Binding-site contacts:
Ligand atom O3B contacts residue GLN161 of chain 1.A at 3.0 Å (h-bond).
Ligand atom C4 contacts residue PHE98 of chain 1.A at 3.6 Å (hydrophobic).
Ligand atom N3 contacts residue TYR157 of chain 1.A at 3.3 Å.
Ligand atom O6' contacts residue TYR364 of chain 1.A at 2.6 Å (h-bond).
Ligand atom C5 contacts residue ASN278 of chain 1.A at 3.7 Å.
Ligand atom O1A contacts residue GLN161 of chain 1.A at 3.5 Å (h-bond).
Ligand atom C3B contacts residue GLN161 of chain 1.A at 3.3 Å.
Ligand atom O6' contacts residue TYR326 of chain 1.A at 3.4 Å (h-bond).
Ligand atom C2B contacts residue THR158 of chain 1.A at 3.5 Å.
Ligand atom C5 contacts residue TYR157 of chain 1.A at 3.4 Å (hydrophobic).
Ligand atom N1 contacts residue TYR157 of chain 1.A at 3.6 Å.
Ligand atom C6' contacts residue TYR364 of chain 1.A at 3.0 Å (hydrophobic).
Ligand atom O6' contacts residue FDA1 of chain 1.B at 3.6 Å.
Ligand atom O1A contacts residue ARG288 of chain 1.A at 3.4 Å (salt-bridge).
Ligand atom O2' contacts residue THR158 of chain 1.A at 3.0 Å (h-bond).
Ligand atom O2B contacts residue ARG288 of chain 1.A at 3.3 Å (salt-bridge).
Ligand atom O2A contacts residue GLN161 of chain 1.A at 3.1 Å (h-bond).
Ligand atom O4 contacts residue PHE98 of chain 1.A at 3.4 Å.
Ligand atom O2 contacts residue ILE154 of chain 1.A at 3.3 Å.
Ligand atom O4' contacts residue ASP366 of chain 1.A at 2.9 Å (salt-bridge).
Ligand atom O2 contacts residue THR158 of chain 1.A at 3.7 Å.
Ligand atom O3B contacts residue TRP162 of chain 1.A at 3.5 Å (h-bond).
Ligand atom C4' contacts residue TYR364 of chain 1.A at 3.5 Å (hydrophobic).
Ligand atom O5B contacts residue GLN161 of chain 1.A at 3.9 Å.
Ligand atom O3A contacts residue TYR187 of chain 1.A at 3.5 Å (h-bond).
Ligand atom PA contacts residue GLN161 of chain 1.A at 3.8 Å.
Ligand atom C5' contacts residue TYR364 of chain 1.A at 3.8 Å (hydrophobic).
Ligand atom N3 contacts residue PHE153 of chain 1.A at 3.1 Å (h-bond).
Ligand atom C2 contacts residue PHE153 of chain 1.A at 3.7 Å (hydrophobic).
Ligand atom PB contacts residue TYR187 of chain 1.A at 3.7 Å.
Ligand atom O4' contacts residue TYR364 of chain 1.A at 3.7 Å.
Ligand atom O1A contacts residue TYR157 of chain 1.A at 2.5 Å (h-bond).
Ligand atom O4 contacts residue ASN280 of chain 1.A at 3.3 Å (h-bond).
Ligand atom C4 contacts residue ASN278 of chain 1.A at 3.7 Å.
Ligand atom O2 contacts residue PHE153 of chain 1.A at 3.5 Å (h-bond).
Ligand atom C4 contacts residue TYR157 of chain 1.A at 3.5 Å (hydrophobic).
Ligand atom C2 contacts residue TYR157 of chain 1.A at 3.4 Å (hydrophobic).
Ligand atom C6 contacts residue TYR157 of chain 1.A at 3.5 Å (hydrophobic).
Ligand atom O1B contacts residue TYR187 of chain 1.A at 2.7 Å (h-bond).
Ligand atom O4 contacts residue ASN278 of chain 1.A at 3.0 Å (h-bond).

Sequence of chain 1.A:
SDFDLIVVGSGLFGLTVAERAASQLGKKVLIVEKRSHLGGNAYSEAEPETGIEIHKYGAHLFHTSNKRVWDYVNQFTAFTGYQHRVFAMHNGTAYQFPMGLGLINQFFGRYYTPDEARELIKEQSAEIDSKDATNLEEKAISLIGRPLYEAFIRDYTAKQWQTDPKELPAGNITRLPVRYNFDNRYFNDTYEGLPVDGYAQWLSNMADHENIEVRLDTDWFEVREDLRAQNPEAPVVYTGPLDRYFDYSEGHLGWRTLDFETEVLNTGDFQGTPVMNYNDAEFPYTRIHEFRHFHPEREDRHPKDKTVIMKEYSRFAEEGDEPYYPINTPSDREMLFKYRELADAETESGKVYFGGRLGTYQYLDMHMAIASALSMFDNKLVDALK

This small molecule binds to this protein.
Small molecule (SMILES): CC(=O)N[C@H]1[C@@H](O[P](=O)(O)O[P](=O)(O)OC[C@H]2O[C@@H](n3ccc(=O)[nH]c3=O)[C@H](O)[C@@H]2O)O[C@H](CO)[C@@H](O)[C@@H]1O